Sequence of chain 1.B:
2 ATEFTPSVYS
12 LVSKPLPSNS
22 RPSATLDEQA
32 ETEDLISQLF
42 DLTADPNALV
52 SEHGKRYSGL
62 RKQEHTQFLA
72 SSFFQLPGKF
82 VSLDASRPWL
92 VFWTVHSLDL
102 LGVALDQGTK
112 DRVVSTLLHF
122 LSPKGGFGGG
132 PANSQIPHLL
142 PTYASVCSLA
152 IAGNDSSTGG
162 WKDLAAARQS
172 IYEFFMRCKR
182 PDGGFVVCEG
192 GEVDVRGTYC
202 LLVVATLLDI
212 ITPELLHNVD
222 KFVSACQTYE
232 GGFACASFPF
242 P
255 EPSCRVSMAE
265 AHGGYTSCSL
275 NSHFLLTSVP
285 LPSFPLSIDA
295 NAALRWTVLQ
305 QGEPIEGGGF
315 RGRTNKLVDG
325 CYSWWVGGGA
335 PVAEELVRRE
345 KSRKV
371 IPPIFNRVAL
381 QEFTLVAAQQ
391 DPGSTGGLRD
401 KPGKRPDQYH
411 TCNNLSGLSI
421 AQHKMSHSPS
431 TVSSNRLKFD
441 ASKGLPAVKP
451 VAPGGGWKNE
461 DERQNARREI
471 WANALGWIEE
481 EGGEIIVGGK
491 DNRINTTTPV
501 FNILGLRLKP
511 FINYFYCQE

A protein and the small-molecule ligand that binds it are described below.
Small molecule (SMILES): O=S(=O)(O)CC(O)CNC1CCCCC1

Binding-site contacts:
Ligand atom OAD contacts residue LYS63 of chain 1.B at 4.3 Å.
Ligand atom SAO contacts residue GLU65 of chain 1.B at 4.3 Å.
Ligand atom OAB contacts residue ARG62 of chain 1.B at 3.4 Å.
Ligand atom OAA contacts residue LYS63 of chain 1.B at 3.5 Å (salt-bridge).
Ligand atom OAB contacts residue GLU65 of chain 1.B at 4.0 Å.
Ligand atom OAA contacts residue ARG62 of chain 1.B at 3.1 Å.
Ligand atom OAD contacts residue GLN64 of chain 1.B at 4.3 Å.
Ligand atom OAD contacts residue LEU61 of chain 1.B at 4.5 Å.
Ligand atom OAA contacts residue GLN64 of chain 1.B at 3.0 Å (h-bond).
Ligand atom SAO contacts residue GLN64 of chain 1.B at 4.0 Å.
Ligand atom OAC contacts residue GLU65 of chain 1.B at 3.8 Å.
Ligand atom OAA contacts residue GLU65 of chain 1.B at 3.0 Å (salt-bridge).
Ligand atom SAO contacts residue LYS63 of chain 1.B at 4.5 Å.
Ligand atom SAO contacts residue ARG62 of chain 1.B at 3.9 Å.
Ligand atom OAD contacts residue ARG62 of chain 1.B at 4.0 Å.
Ligand atom CAK contacts residue GLN64 of chain 1.B at 3.7 Å.